Binding-site contacts:
Ligand atom O3 contacts residue TRP306 of chain 1.A at 3.6 Å.
Ligand atom C5 contacts residue SER256 of chain 1.A at 3.1 Å.
Ligand atom O3 contacts residue LYS260 of chain 1.A at 2.8 Å (salt-bridge).
Ligand atom O4 contacts residue HIS397 of chain 1.A at 3.6 Å (h-bond).
Ligand atom C6 contacts residue ARG257 of chain 1.A at 3.5 Å.
Ligand atom C5 contacts residue HIS397 of chain 1.A at 3.6 Å.
Ligand atom O6A contacts residue SER256 of chain 1.A at 2.4 Å (h-bond).
Ligand atom C2 contacts residue GLU294 of chain 1.A at 3.6 Å.
Ligand atom C4 contacts residue HIS397 of chain 1.A at 3.4 Å.
Ligand atom O3 contacts residue PRO396 of chain 1.A at 3.6 Å.
Ligand atom C2 contacts residue PHE303 of chain 1.A at 3.6 Å (hydrophobic).
Ligand atom O2 contacts residue TRP347 of chain 1.A at 2.9 Å (h-bond).
Ligand atom O2 contacts residue PHE303 of chain 1.A at 3.5 Å.
Ligand atom O6B contacts residue SER256 of chain 1.A at 2.9 Å (h-bond).
Ligand atom O3 contacts residue GLU294 of chain 1.A at 2.7 Å (salt-bridge).
Ligand atom C3 contacts residue EDO1 of chain 1.N at 3.6 Å.
Ligand atom O5 contacts residue ARG257 of chain 1.A at 3.0 Å (salt-bridge).
Ligand atom C3 contacts residue GLU294 of chain 1.A at 3.4 Å.
Ligand atom C7 contacts residue SER280 of chain 1.A at 3.6 Å.
Ligand atom O3 contacts residue HIS397 of chain 1.A at 3.2 Å.
Ligand atom O4 contacts residue ARG257 of chain 1.A at 3.6 Å.
Ligand atom C6 contacts residue EDO1 of chain 1.N at 3.7 Å.
Ligand atom O2 contacts residue VAL302 of chain 1.A at 3.7 Å.
Ligand atom O4 contacts residue LYS260 of chain 1.A at 3.3 Å (salt-bridge).
Ligand atom O5 contacts residue HIS397 of chain 1.A at 3.6 Å.
Ligand atom O3 contacts residue EDO1 of chain 1.M at 2.9 Å (h-bond).
Ligand atom O6A contacts residue HIS397 of chain 1.A at 3.1 Å (h-bond).
Ligand atom O3 contacts residue EDO1 of chain 1.N at 2.9 Å (h-bond).
Ligand atom C4 contacts residue SER256 of chain 1.A at 3.4 Å.
Ligand atom C7 contacts residue LYS260 of chain 1.A at 3.5 Å.
Ligand atom C4 contacts residue EDO1 of chain 1.N at 3.6 Å.
Ligand atom O2 contacts residue GLU294 of chain 1.A at 2.5 Å (salt-bridge).
Ligand atom O3 contacts residue ILE299 of chain 1.A at 3.7 Å.
Ligand atom O5 contacts residue EDO1 of chain 1.N at 3.6 Å (h-bond).
Ligand atom C6 contacts residue SER256 of chain 1.A at 2.5 Å.
Ligand atom O6A contacts residue EDO1 of chain 1.N at 2.9 Å (h-bond).
Ligand atom O2 contacts residue TRP347 of chain 1.A at 3.3 Å.
Ligand atom O6B contacts residue ARG257 of chain 1.A at 2.6 Å (salt-bridge).
Ligand atom O4 contacts residue SER256 of chain 1.A at 2.7 Å (h-bond).
Ligand atom C7 contacts residue SER256 of chain 1.A at 3.2 Å.

Sequence of chain 1.A:
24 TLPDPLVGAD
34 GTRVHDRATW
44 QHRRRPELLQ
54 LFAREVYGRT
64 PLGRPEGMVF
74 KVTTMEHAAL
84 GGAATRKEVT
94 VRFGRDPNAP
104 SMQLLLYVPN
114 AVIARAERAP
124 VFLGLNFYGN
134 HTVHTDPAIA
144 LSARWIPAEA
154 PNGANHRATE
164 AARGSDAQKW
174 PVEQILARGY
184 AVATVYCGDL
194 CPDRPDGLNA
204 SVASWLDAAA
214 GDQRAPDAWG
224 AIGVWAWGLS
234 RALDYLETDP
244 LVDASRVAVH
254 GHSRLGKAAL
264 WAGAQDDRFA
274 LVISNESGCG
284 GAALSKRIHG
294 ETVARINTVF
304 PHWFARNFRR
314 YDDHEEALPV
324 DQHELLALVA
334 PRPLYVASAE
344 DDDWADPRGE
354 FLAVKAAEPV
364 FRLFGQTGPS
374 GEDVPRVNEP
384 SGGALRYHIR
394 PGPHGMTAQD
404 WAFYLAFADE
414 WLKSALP

A small-molecule ligand and the protein it binds are described below.
Small molecule (SMILES): CO[C@H]1[C@H](O)[C@@H](O)[C@@H](O[C@H]2[C@H](O[C@@H]3CO[C@@H](O)[C@H](O)[C@H]3O)OC[C@@H](O[C@@H]3OC[C@@H](O)[C@H](O)[C@H]3O)[C@@H]2O)O[C@@H]1C(=O)O